A small-molecule ligand and the protein it binds are described below.
Small molecule (SMILES): CC(=O)N[C@@H]1[C@@H](O)[C@H](O)[C@@H](CO)O[C@H]1O

Sequence of chain 1.C:
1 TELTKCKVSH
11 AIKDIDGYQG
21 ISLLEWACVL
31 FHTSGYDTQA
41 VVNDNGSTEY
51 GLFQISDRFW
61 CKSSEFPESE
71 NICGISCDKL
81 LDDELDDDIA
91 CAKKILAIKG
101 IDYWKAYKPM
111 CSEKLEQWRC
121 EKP

Binding-site contacts:
Ligand atom C3 contacts residue ASP203 of chain 1.D at 3.6 Å.
Ligand atom N2 contacts residue GLY200 of chain 1.D at 3.5 Å (h-bond).
Ligand atom C2 contacts residue ASP203 of chain 1.D at 3.6 Å.
Ligand atom O7 contacts residue GLY199 of chain 1.D at 3.7 Å.
Ligand atom O4 contacts residue ASP202 of chain 1.D at 2.8 Å (salt-bridge).
Ligand atom O6 contacts residue PHE164 of chain 1.D at 3.7 Å.
Ligand atom O3 contacts residue ASP203 of chain 1.D at 3.7 Å.
Ligand atom O7 contacts residue GLY200 of chain 1.D at 3.5 Å (h-bond).
Ligand atom C4 contacts residue TYR170 of chain 1.D at 4.1 Å (hydrophobic).
Ligand atom O5 contacts residue PHE31 of chain 1.C at 3.8 Å.
Ligand atom C2 contacts residue GLY200 of chain 1.D at 4.1 Å.
Ligand atom C1 contacts residue TYR170 of chain 1.D at 3.4 Å (hydrophobic).
Ligand atom O3 contacts residue ASP202 of chain 1.D at 2.8 Å (salt-bridge).
Ligand atom C6 contacts residue PHE31 of chain 1.C at 4.1 Å (hydrophobic).
Ligand atom O6 contacts residue LYS163 of chain 1.D at 3.9 Å.
Ligand atom O5 contacts residue TYR170 of chain 1.D at 3.9 Å.
Ligand atom C2 contacts residue TYR170 of chain 1.D at 3.9 Å (hydrophobic).
Ligand atom N2 contacts residue ASP203 of chain 1.D at 2.6 Å (salt-bridge).
Ligand atom O7 contacts residue ARG243 of chain 1.D at 2.7 Å (salt-bridge).
Ligand atom C6 contacts residue PHE164 of chain 1.D at 3.6 Å (hydrophobic).
Ligand atom C8 contacts residue ARG243 of chain 1.D at 4.0 Å.
Ligand atom C8 contacts residue PHE244 of chain 1.D at 3.3 Å (hydrophobic).
Ligand atom O3 contacts residue GLY199 of chain 1.D at 3.4 Å.
Ligand atom C6 contacts residue TYR173 of chain 1.D at 3.8 Å (hydrophobic).
Ligand atom C8 contacts residue GLY200 of chain 1.D at 4.1 Å.
Ligand atom C4 contacts residue ASP202 of chain 1.D at 3.7 Å.
Ligand atom O1 contacts residue HIS32 of chain 1.C at 2.8 Å (h-bond).
Ligand atom C1 contacts residue HIS32 of chain 1.C at 3.5 Å.
Ligand atom C5 contacts residue TYR170 of chain 1.D at 3.6 Å (hydrophobic).
Ligand atom C3 contacts residue GLY200 of chain 1.D at 4.0 Å.
Ligand atom O4 contacts residue TYR173 of chain 1.D at 3.2 Å.
Ligand atom C7 contacts residue GLY200 of chain 1.D at 3.4 Å.
Ligand atom C7 contacts residue ASP203 of chain 1.D at 3.3 Å.
Ligand atom N2 contacts residue TYR170 of chain 1.D at 4.1 Å.
Ligand atom O3 contacts residue GLY200 of chain 1.D at 2.9 Å (h-bond).
Ligand atom C3 contacts residue TYR170 of chain 1.D at 3.6 Å (hydrophobic).
Ligand atom C3 contacts residue ASP202 of chain 1.D at 3.5 Å.
Ligand atom C8 contacts residue ASP203 of chain 1.D at 3.4 Å.
Ligand atom C5 contacts residue TYR173 of chain 1.D at 3.9 Å (hydrophobic).
Ligand atom C7 contacts residue ARG243 of chain 1.D at 3.7 Å.

Sequence of chain 1.D:
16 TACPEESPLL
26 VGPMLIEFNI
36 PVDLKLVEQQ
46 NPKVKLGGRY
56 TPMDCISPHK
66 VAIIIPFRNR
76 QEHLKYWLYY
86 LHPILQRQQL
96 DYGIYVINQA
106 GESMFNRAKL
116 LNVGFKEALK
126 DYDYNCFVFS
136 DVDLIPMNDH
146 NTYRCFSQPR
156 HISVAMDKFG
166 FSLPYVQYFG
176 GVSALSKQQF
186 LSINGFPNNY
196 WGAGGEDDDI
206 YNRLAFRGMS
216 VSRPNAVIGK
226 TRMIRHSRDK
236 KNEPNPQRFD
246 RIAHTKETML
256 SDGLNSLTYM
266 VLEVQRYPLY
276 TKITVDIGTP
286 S